This protein binds this small molecule.
Small molecule (SMILES): Nc1ncnc2c1ncn2[C@@H]1O[C@H](CO[P](=O)(O)O[P](=O)(O)NP(=O)(O)O)[C@@H](O)[C@H]1O

Sequence of chain 1.B:
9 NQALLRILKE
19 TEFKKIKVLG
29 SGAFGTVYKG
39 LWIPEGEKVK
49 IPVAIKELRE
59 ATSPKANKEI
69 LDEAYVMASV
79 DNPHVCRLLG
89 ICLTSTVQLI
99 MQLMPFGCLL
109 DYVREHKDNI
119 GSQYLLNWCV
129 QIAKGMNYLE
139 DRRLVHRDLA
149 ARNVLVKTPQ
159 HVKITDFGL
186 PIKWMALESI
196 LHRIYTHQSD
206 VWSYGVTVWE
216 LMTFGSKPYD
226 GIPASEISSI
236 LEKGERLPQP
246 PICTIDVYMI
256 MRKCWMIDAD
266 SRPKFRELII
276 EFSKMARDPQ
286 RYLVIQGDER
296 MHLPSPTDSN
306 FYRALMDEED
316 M

Binding-site contacts:
Ligand atom O2A contacts residue ASP164 of chain 1.B at 2.7 Å (salt-bridge).
Ligand atom O2A contacts residue MG1 of chain 1.H at 2.1 Å.
Ligand atom N6 contacts residue MET99 of chain 1.B at 3.4 Å (h-bond).
Ligand atom O1B contacts residue MG1 of chain 1.H at 2.4 Å.
Ligand atom N6 contacts residue ALA52 of chain 1.B at 3.6 Å.
Ligand atom O3G contacts residue ASN151 of chain 1.B at 3.3 Å (h-bond).
Ligand atom PG contacts residue MG1 of chain 1.H at 3.7 Å.
Ligand atom C8 contacts residue VAL35 of chain 1.B at 3.6 Å (hydrophobic).
Ligand atom C2 contacts residue MET102 of chain 1.B at 3.6 Å (hydrophobic).
Ligand atom O1B contacts residue ASN151 of chain 1.B at 2.8 Å (h-bond).
Ligand atom O1A contacts residue GLY30 of chain 1.B at 3.5 Å.
Ligand atom O1G contacts residue ASP146 of chain 1.B at 3.8 Å.
Ligand atom O2B contacts residue ARG150 of chain 1.B at 3.5 Å.
Ligand atom O2G contacts residue ASP164 of chain 1.B at 2.8 Å (salt-bridge).
Ligand atom O2G contacts residue ASN151 of chain 1.B at 2.9 Å (h-bond).
Ligand atom N9 contacts residue VAL35 of chain 1.B at 3.6 Å.
Ligand atom C5' contacts residue SER29 of chain 1.B at 3.5 Å.
Ligand atom O3A contacts residue MG1 of chain 1.H at 3.8 Å.
Ligand atom PA contacts residue MG1 of chain 1.H at 3.4 Å.
Ligand atom O4' contacts residue VAL35 of chain 1.B at 3.3 Å.
Ligand atom PG contacts residue ASP146 of chain 1.B at 3.6 Å.
Ligand atom O5' contacts residue VAL35 of chain 1.B at 3.1 Å.
Ligand atom N1 contacts residue MET102 of chain 1.B at 3.2 Å (h-bond).
Ligand atom PB contacts residue MG1 of chain 1.H at 3.6 Å.
Ligand atom O3G contacts residue ARG150 of chain 1.B at 3.0 Å (salt-bridge).
Ligand atom O2' contacts residue CYS106 of chain 1.B at 3.3 Å.
Ligand atom C4' contacts residue GLY28 of chain 1.B at 3.8 Å.
Ligand atom N7 contacts residue YW51 of chain 1.J at 3.5 Å.
Ligand atom N6 contacts residue LEU153 of chain 1.B at 3.6 Å.
Ligand atom O3A contacts residue GLY30 of chain 1.B at 3.7 Å.
Ligand atom O3A contacts residue SER29 of chain 1.B at 3.6 Å.
Ligand atom N3B contacts residue GLY30 of chain 1.B at 3.7 Å.
Ligand atom C6 contacts residue LEU153 of chain 1.B at 3.7 Å (hydrophobic).
Ligand atom N6 contacts residue GLN100 of chain 1.B at 3.1 Å (h-bond).
Ligand atom C5' contacts residue GLY28 of chain 1.B at 3.6 Å.
Ligand atom O3G contacts residue ASP146 of chain 1.B at 2.6 Å (salt-bridge).
Ligand atom O1G contacts residue ALA31 of chain 1.B at 3.5 Å (h-bond).
Ligand atom O2G contacts residue MG1 of chain 1.H at 2.4 Å.
Ligand atom O1A contacts residue LYS54 of chain 1.B at 3.8 Å.
Ligand atom O1B contacts residue ARG150 of chain 1.B at 3.7 Å.